Binding-site contacts:
Ligand atom N2 contacts residue ALA129 of chain 1.A at 3.7 Å.
Ligand atom C8 contacts residue ALA129 of chain 1.A at 3.5 Å (hydrophobic).
Ligand atom O5 contacts residue ASN154 of chain 1.A at 2.4 Å (h-bond).
Ligand atom C3 contacts residue ASN154 of chain 1.A at 3.8 Å.
Ligand atom C7 contacts residue ALA129 of chain 1.A at 3.7 Å (hydrophobic).
Ligand atom N2 contacts residue ASN154 of chain 1.A at 2.9 Å (h-bond).
Ligand atom C7 contacts residue ALA130 of chain 1.A at 3.8 Å (hydrophobic).
Ligand atom C5 contacts residue ASN154 of chain 1.A at 3.6 Å.
Ligand atom O7 contacts residue ALA130 of chain 1.A at 3.3 Å.
Ligand atom C8 contacts residue ALA130 of chain 1.A at 3.6 Å (hydrophobic).
Ligand atom C1 contacts residue ASN154 of chain 1.A at 1.4 Å.
Ligand atom C4 contacts residue ASN154 of chain 1.A at 4.2 Å.
Ligand atom C2 contacts residue ASN154 of chain 1.A at 2.5 Å.
Ligand atom O7 contacts residue ASN154 of chain 1.A at 4.1 Å.
Ligand atom C7 contacts residue ASN154 of chain 1.A at 3.7 Å.
Ligand atom O7 contacts residue ALA129 of chain 1.A at 4.4 Å.
Ligand atom C8 contacts residue GLY105 of chain 1.A at 4.3 Å.
Ligand atom N2 contacts residue ALA130 of chain 1.A at 4.5 Å.

Sequence of chain 1.A:
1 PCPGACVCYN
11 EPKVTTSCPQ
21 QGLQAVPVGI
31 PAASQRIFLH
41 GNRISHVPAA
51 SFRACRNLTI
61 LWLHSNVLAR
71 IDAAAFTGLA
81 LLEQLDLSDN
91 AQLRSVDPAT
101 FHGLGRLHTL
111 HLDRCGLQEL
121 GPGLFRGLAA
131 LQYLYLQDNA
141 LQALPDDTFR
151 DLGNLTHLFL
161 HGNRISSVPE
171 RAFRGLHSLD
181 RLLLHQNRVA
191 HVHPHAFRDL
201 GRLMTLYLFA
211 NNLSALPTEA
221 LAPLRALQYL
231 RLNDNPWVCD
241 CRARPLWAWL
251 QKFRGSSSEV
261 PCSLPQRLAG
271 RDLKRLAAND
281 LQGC

The small molecule below binds the protein below.
Small molecule (SMILES): CC(=O)N[C@H]1[C@@H](O[C@H]2[C@H](O)[C@@H](NC(C)=O)CO[C@@H]2CO)O[C@H](CO)[C@@H](O[C@@H]2O[C@H](CO)[C@@H](O)[C@H](O)[C@@H]2O)[C@@H]1O